A protein and the small-molecule ligand that binds it are described below.
Small molecule (SMILES): C[C@@H](O)[C@@H]1NC(=O)[C@H](CCC(=O)O)NC(=O)[C@@H]2CCCN2C(=O)[C@H](CC(=O)O)NC(=O)CCCCNC(=O)[C@H](CCC(=O)O)NC(=O)CNC1=O

Binding-site contacts:
Ligand atom OE1 contacts residue ARG57 of chain 1.A at 2.8 Å (salt-bridge).
Ligand atom CB contacts residue ASN59 of chain 1.A at 3.8 Å.
Ligand atom C contacts residue PHE254 of chain 1.A at 3.7 Å (hydrophobic).
Ligand atom OE1 contacts residue TYR202 of chain 1.A at 3.8 Å.
Ligand atom CD contacts residue SER40 of chain 1.A at 3.3 Å.
Ligand atom OE1 contacts residue ARG160 of chain 1.A at 3.3 Å (salt-bridge).
Ligand atom CA contacts residue SER232 of chain 1.A at 3.8 Å.
Ligand atom CD contacts residue ARG57 of chain 1.A at 3.8 Å.
Ligand atom O contacts residue GLN207 of chain 1.A at 2.7 Å (h-bond).
Ligand atom N contacts residue TYR249 of chain 1.A at 3.4 Å.
Ligand atom O contacts residue PHE254 of chain 1.A at 3.4 Å.
Ligand atom CA contacts residue PHE254 of chain 1.A at 3.8 Å (hydrophobic).
Ligand atom CB contacts residue ARG57 of chain 1.A at 3.5 Å.
Ligand atom O contacts residue ALA233 of chain 1.A at 3.6 Å.
Ligand atom OE1 contacts residue SER185 of chain 1.A at 3.1 Å (h-bond).
Ligand atom O contacts residue SER232 of chain 1.A at 2.7 Å (h-bond).
Ligand atom C contacts residue SER279 of chain 1.A at 3.8 Å.
Ligand atom CD contacts residue ARG92 of chain 1.A at 2.9 Å.
Ligand atom CG contacts residue TYR202 of chain 1.A at 3.8 Å (hydrophobic).
Ligand atom OE2 contacts residue SER185 of chain 1.A at 2.6 Å (h-bond).
Ligand atom CD contacts residue TYR11 of chain 1.A at 3.4 Å (hydrophobic).
Ligand atom CA contacts residue TYR249 of chain 1.A at 3.6 Å (hydrophobic).
Ligand atom CG2 contacts residue ARG92 of chain 1.A at 3.4 Å.
Ligand atom O contacts residue SER279 of chain 1.A at 2.7 Å (h-bond).
Ligand atom OE2 contacts residue SER40 of chain 1.A at 2.5 Å (h-bond).
Ligand atom CD contacts residue SER185 of chain 1.A at 3.2 Å.
Ligand atom O contacts residue PHE254 of chain 1.A at 3.5 Å.
Ligand atom OE1 contacts residue ASN59 of chain 1.A at 3.0 Å (h-bond).
Ligand atom OE1 contacts residue SER40 of chain 1.A at 3.6 Å (h-bond).
Ligand atom OE2 contacts residue TYR11 of chain 1.A at 3.6 Å.
Ligand atom N contacts residue TYR11 of chain 1.A at 3.7 Å.
Ligand atom O contacts residue TYR249 of chain 1.A at 3.6 Å.
Ligand atom C contacts residue SER232 of chain 1.A at 3.6 Å.
Ligand atom O contacts residue TYR249 of chain 1.A at 3.8 Å.
Ligand atom CG contacts residue TYR11 of chain 1.A at 3.4 Å (hydrophobic).
Ligand atom OE2 contacts residue GLY186 of chain 1.A at 3.2 Å (h-bond).
Ligand atom OE2 contacts residue ARG92 of chain 1.A at 2.0 Å (salt-bridge).
Ligand atom CA contacts residue TYR11 of chain 1.A at 3.8 Å (hydrophobic).
Ligand atom CB contacts residue TYR202 of chain 1.A at 3.6 Å (hydrophobic).
Ligand atom CG contacts residue ARG92 of chain 1.A at 3.4 Å.

Sequence of chain 1.A:
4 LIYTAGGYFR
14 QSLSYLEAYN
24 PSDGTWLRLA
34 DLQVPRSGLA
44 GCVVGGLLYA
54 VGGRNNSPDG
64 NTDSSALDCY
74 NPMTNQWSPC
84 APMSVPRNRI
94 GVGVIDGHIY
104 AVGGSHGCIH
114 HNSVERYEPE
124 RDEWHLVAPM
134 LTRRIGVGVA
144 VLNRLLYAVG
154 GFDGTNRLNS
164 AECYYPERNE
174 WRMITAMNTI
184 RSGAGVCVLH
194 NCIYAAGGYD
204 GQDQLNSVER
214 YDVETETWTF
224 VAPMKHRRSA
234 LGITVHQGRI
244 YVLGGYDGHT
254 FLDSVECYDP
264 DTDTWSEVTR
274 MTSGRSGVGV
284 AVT